Sequence of chain 1.A:
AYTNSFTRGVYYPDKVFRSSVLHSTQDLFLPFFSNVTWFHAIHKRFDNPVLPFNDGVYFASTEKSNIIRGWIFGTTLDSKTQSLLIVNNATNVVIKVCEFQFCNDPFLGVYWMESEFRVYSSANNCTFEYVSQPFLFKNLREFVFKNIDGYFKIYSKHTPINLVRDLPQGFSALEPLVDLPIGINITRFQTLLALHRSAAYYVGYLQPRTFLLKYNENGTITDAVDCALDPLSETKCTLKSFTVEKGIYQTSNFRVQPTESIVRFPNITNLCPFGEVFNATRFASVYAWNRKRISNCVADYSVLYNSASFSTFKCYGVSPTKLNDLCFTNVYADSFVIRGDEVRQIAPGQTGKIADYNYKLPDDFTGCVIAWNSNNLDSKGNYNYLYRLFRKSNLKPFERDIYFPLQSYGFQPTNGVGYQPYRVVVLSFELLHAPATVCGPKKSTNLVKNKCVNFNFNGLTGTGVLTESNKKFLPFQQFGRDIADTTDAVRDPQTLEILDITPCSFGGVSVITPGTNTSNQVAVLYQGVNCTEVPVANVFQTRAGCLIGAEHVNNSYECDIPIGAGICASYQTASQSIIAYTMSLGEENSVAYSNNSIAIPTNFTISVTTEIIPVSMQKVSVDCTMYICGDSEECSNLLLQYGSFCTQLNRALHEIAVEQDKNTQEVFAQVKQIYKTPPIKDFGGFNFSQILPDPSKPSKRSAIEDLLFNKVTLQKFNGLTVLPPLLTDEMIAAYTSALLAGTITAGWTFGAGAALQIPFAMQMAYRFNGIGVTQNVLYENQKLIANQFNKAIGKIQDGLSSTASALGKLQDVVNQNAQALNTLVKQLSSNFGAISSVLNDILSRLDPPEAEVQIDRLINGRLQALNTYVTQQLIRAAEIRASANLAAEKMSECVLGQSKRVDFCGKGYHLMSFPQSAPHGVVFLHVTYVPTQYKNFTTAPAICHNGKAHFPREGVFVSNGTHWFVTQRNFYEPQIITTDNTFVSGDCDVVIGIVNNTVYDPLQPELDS

Binding-site contacts:
Ligand atom C7 contacts residue ASN139 of chain 1.A at 3.1 Å.
Ligand atom C3 contacts residue ASN139 of chain 1.A at 3.8 Å.
Ligand atom C1 contacts residue ASN139 of chain 1.A at 1.4 Å.
Ligand atom C4 contacts residue ASN139 of chain 1.A at 4.2 Å.
Ligand atom O5 contacts residue ASN139 of chain 1.A at 2.4 Å (h-bond).
Ligand atom C1 contacts residue GLU106 of chain 1.A at 3.7 Å.
Ligand atom O7 contacts residue GLU106 of chain 1.A at 3.0 Å (salt-bridge).
Ligand atom C7 contacts residue GLU106 of chain 1.A at 4.2 Å.
Ligand atom C2 contacts residue ASN139 of chain 1.A at 2.4 Å.
Ligand atom N2 contacts residue ASN139 of chain 1.A at 2.9 Å (h-bond).
Ligand atom C2 contacts residue GLU106 of chain 1.A at 4.1 Å.
Ligand atom C5 contacts residue ASN139 of chain 1.A at 3.7 Å.
Ligand atom O7 contacts residue ASN139 of chain 1.A at 2.9 Å (h-bond).
Ligand atom O5 contacts residue GLU106 of chain 1.A at 3.8 Å.
Ligand atom C8 contacts residue ASN139 of chain 1.A at 4.3 Å.

This small molecule binds to this protein.
Small molecule (SMILES): CC(=O)N[C@@H]1[C@@H](O)[C@H](O)[C@@H](CO)O[C@H]1O